Sequence of chain 1.A:
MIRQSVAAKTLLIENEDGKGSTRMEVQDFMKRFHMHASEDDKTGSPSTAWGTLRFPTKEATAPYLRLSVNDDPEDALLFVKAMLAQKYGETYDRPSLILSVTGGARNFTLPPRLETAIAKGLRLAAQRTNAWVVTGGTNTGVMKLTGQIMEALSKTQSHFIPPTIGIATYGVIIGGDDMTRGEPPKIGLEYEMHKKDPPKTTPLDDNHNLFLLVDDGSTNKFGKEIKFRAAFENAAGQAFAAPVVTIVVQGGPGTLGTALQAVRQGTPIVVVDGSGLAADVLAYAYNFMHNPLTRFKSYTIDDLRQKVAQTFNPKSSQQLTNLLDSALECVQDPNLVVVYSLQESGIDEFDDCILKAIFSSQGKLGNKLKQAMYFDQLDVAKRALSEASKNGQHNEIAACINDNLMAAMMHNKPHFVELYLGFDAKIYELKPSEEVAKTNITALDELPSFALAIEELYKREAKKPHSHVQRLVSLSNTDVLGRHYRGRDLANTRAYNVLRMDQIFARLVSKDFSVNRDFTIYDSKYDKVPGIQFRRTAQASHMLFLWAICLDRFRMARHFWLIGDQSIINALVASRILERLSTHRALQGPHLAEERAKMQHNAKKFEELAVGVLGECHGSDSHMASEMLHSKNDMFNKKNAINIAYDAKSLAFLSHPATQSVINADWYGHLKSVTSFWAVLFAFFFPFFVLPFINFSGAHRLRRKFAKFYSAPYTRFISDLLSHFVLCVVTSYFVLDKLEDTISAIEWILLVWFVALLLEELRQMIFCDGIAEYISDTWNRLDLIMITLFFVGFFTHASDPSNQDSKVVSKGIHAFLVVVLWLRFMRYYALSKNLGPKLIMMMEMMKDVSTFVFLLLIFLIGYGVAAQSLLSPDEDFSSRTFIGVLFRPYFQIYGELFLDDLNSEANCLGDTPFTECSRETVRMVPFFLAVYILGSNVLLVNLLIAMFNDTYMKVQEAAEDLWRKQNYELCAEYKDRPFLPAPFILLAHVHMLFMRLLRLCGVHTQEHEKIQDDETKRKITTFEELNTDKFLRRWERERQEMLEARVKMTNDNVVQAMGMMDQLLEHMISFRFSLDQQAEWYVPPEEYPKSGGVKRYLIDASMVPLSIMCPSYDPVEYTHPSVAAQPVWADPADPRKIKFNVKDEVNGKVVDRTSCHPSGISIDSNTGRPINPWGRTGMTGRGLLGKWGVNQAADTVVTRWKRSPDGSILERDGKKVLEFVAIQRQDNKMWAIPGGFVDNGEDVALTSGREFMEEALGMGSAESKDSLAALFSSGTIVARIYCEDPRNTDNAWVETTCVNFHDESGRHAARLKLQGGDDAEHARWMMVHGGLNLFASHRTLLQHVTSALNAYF

Sequence of chain 1.D:
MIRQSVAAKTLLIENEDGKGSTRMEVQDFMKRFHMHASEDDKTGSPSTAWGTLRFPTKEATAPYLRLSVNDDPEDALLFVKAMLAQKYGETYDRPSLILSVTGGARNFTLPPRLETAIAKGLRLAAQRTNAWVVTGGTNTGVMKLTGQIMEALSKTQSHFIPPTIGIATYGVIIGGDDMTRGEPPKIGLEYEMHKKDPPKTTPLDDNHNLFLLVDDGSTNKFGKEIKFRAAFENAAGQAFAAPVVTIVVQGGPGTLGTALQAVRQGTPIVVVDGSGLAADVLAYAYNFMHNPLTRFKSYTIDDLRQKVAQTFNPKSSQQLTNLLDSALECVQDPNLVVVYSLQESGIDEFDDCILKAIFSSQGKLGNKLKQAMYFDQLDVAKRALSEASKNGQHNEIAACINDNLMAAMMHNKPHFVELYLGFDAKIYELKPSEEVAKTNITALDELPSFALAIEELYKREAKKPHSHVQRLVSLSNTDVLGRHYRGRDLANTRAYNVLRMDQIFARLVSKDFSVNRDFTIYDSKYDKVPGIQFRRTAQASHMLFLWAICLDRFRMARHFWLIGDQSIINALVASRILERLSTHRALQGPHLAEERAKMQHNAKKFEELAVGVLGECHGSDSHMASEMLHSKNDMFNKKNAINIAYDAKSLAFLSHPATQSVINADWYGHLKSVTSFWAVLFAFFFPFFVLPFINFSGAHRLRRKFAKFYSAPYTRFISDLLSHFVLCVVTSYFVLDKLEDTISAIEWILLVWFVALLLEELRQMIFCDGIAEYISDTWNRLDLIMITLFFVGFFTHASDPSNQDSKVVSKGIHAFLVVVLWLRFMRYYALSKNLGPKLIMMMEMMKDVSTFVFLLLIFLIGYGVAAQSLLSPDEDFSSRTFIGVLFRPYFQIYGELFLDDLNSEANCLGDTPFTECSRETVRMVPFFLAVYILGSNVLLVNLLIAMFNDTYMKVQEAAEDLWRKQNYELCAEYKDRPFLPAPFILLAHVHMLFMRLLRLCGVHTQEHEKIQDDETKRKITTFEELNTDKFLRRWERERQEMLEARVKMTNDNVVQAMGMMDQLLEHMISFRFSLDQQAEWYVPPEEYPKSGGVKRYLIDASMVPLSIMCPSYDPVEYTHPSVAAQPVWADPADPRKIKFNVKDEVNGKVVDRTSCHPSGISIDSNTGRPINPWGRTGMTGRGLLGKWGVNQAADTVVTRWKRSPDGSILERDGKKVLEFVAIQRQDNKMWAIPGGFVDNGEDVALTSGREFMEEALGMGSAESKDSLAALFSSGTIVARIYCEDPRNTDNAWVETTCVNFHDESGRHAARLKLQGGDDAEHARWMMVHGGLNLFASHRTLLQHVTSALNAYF

This protein binds this small molecule.
Small molecule (SMILES): CC(C)CCC[C@@H](C)[C@H]1CC[C@H]2[C@@H]3CC=C4C[C@@H](O)CC[C@]4(C)[C@H]3CC[C@]12C

Binding-site contacts:
Ligand atom C19 contacts residue THR1010 of chain 1.D at 4.3 Å.
Ligand atom C3 contacts residue VAL898 of chain 1.A at 4.3 Å (hydrophobic).
Ligand atom C11 contacts residue MET1013 of chain 1.D at 4.3 Å (hydrophobic).
Ligand atom C27 contacts residue PHE905 of chain 1.A at 3.9 Å (hydrophobic).
Ligand atom C2 contacts residue GLU1009 of chain 1.D at 4.4 Å.
Ligand atom C2 contacts residue VAL898 of chain 1.A at 3.6 Å (hydrophobic).
Ligand atom C21 contacts residue ILE902 of chain 1.A at 4.1 Å (hydrophobic).
Ligand atom C24 contacts residue PHE905 of chain 1.A at 4.1 Å (hydrophobic).
Ligand atom C21 contacts residue PHE905 of chain 1.A at 3.8 Å (hydrophobic).
Ligand atom C18 contacts residue CLR1 of chain 1.O at 3.6 Å.
Ligand atom C23 contacts residue PHE905 of chain 1.A at 3.9 Å (hydrophobic).
Ligand atom C8 contacts residue CLR1 of chain 1.O at 4.0 Å.
Ligand atom C27 contacts residue ILE874 of chain 1.A at 4.4 Å (hydrophobic).
Ligand atom C3 contacts residue GLU1009 of chain 1.D at 4.4 Å.
Ligand atom C22 contacts residue CLR1 of chain 1.O at 4.3 Å.
Ligand atom C19 contacts residue CLR1 of chain 1.O at 3.8 Å.
Ligand atom C21 contacts residue LEU878 of chain 1.A at 3.6 Å (hydrophobic).
Ligand atom C15 contacts residue CLR1 of chain 1.O at 4.2 Å.
Ligand atom C27 contacts residue CLR1 of chain 1.O at 4.2 Å.
Ligand atom O1 contacts residue GLU1009 of chain 1.D at 3.9 Å.
Ligand atom C25 contacts residue PHE905 of chain 1.A at 4.3 Å (hydrophobic).
Ligand atom C19 contacts residue MET1013 of chain 1.D at 4.3 Å (hydrophobic).
Ligand atom C20 contacts residue PHE905 of chain 1.A at 4.0 Å (hydrophobic).
Ligand atom C1 contacts residue THR1010 of chain 1.D at 3.9 Å.
Ligand atom C24 contacts residue LEU878 of chain 1.A at 3.9 Å (hydrophobic).
Ligand atom C5 contacts residue CLR1 of chain 1.O at 4.0 Å.
Ligand atom C27 contacts residue LEU878 of chain 1.A at 4.1 Å (hydrophobic).
Ligand atom C23 contacts residue CLR1 of chain 1.O at 4.0 Å.
Ligand atom C4 contacts residue GLU1009 of chain 1.D at 4.3 Å.
Ligand atom C16 contacts residue CLR1 of chain 1.O at 4.2 Å.
Ligand atom C12 contacts residue ILE902 of chain 1.A at 3.8 Å (hydrophobic).
Ligand atom C18 contacts residue MET1013 of chain 1.D at 3.6 Å (hydrophobic).
Ligand atom C25 contacts residue CLR1 of chain 1.O at 3.8 Å.
Ligand atom C26 contacts residue ILE874 of chain 1.A at 4.4 Å (hydrophobic).
Ligand atom C2 contacts residue THR1010 of chain 1.D at 4.0 Å.
Ligand atom C4 contacts residue CLR1 of chain 1.O at 3.9 Å.
Ligand atom C1 contacts residue VAL898 of chain 1.A at 3.8 Å (hydrophobic).
Ligand atom C6 contacts residue CLR1 of chain 1.O at 4.0 Å.
Ligand atom C7 contacts residue CLR1 of chain 1.O at 4.5 Å.
Ligand atom C18 contacts residue PHE905 of chain 1.A at 3.6 Å (hydrophobic).